Sequence of chain 1.A:
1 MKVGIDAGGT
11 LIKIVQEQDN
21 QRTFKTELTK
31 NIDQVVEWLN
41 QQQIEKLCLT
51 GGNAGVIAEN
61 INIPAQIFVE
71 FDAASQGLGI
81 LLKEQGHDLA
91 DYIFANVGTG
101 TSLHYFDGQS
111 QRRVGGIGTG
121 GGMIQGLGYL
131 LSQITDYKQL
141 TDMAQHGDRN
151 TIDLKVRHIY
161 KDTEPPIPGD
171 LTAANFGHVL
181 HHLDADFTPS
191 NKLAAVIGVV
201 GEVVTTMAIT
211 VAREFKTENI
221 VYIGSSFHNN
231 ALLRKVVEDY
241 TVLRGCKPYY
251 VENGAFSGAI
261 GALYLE

Binding-site contacts:
Ligand atom CAU contacts residue ARG113 of chain 1.A at 4.0 Å.
Ligand atom OAG contacts residue GLY100 of chain 1.A at 3.3 Å.
Ligand atom OAD contacts residue GLY116 of chain 1.A at 3.5 Å.
Ligand atom CAA contacts residue TYR240 of chain 1.B at 3.8 Å (hydrophobic).
Ligand atom CAP contacts residue GLU70 of chain 1.A at 3.5 Å.
Ligand atom CAK contacts residue LEU171 of chain 1.B at 3.8 Å (hydrophobic).
Ligand atom CAK contacts residue THR172 of chain 1.B at 4.0 Å.
Ligand atom CAN contacts residue THR101 of chain 1.A at 3.7 Å.
Ligand atom CAC contacts residue VAL156 of chain 1.B at 3.8 Å (hydrophobic).
Ligand atom CAA contacts residue THR172 of chain 1.B at 4.0 Å.
Ligand atom OAD contacts residue ILE117 of chain 1.A at 3.9 Å.
Ligand atom CAT contacts residue THR172 of chain 1.B at 3.7 Å.
Ligand atom NAR contacts residue THR101 of chain 1.A at 3.9 Å.
Ligand atom NAQ contacts residue THR172 of chain 1.B at 2.9 Å (h-bond).
Ligand atom OAE contacts residue THR101 of chain 1.A at 3.7 Å.
Ligand atom OAD contacts residue ARG113 of chain 1.A at 2.9 Å (salt-bridge).
Ligand atom CAJ contacts residue GLU202 of chain 1.B at 3.7 Å.
Ligand atom CAL contacts residue THR172 of chain 1.B at 3.9 Å.
Ligand atom CAM contacts residue THR172 of chain 1.B at 4.0 Å.
Ligand atom CAK contacts residue TYR240 of chain 1.B at 3.8 Å (hydrophobic).
Ligand atom CAT contacts residue ARG113 of chain 1.A at 3.6 Å.
Ligand atom CAN contacts residue THR172 of chain 1.B at 3.9 Å.
Ligand atom CAN contacts residue ALA173 of chain 1.B at 3.6 Å (hydrophobic).
Ligand atom CAB contacts residue PHE71 of chain 1.A at 3.6 Å (hydrophobic).
Ligand atom CAJ contacts residue TYR240 of chain 1.B at 3.7 Å (hydrophobic).
Ligand atom CAT contacts residue ILE117 of chain 1.A at 4.0 Å (hydrophobic).
Ligand atom CAO contacts residue ARG113 of chain 1.A at 3.7 Å.
Ligand atom OAE contacts residue ARG113 of chain 1.A at 2.9 Å (salt-bridge).
Ligand atom NAR contacts residue ALA173 of chain 1.B at 3.3 Å (h-bond).
Ligand atom CAU contacts residue THR101 of chain 1.A at 3.9 Å.
Ligand atom CAO contacts residue THR172 of chain 1.B at 3.4 Å.
Ligand atom CAA contacts residue GLU202 of chain 1.B at 3.6 Å.
Ligand atom CAM contacts residue TYR240 of chain 1.B at 3.8 Å (hydrophobic).
Ligand atom CAM contacts residue GLY116 of chain 1.A at 3.5 Å.
Ligand atom OAG contacts residue ALA173 of chain 1.B at 3.9 Å.
Ligand atom CAN contacts residue ILE117 of chain 1.A at 3.6 Å (hydrophobic).
Ligand atom CAN contacts residue ARG113 of chain 1.A at 4.0 Å.
Ligand atom CAT contacts residue GLY116 of chain 1.A at 3.9 Å.
Ligand atom OAE contacts residue SER102 of chain 1.A at 3.3 Å.
Ligand atom NAR contacts residue GLY100 of chain 1.A at 4.1 Å.

This protein binds this small molecule.
Small molecule (SMILES): CCCCCNC(=O)CCNC(=O)[C@H](O)C(C)(C)C

Sequence of chain 1.B:
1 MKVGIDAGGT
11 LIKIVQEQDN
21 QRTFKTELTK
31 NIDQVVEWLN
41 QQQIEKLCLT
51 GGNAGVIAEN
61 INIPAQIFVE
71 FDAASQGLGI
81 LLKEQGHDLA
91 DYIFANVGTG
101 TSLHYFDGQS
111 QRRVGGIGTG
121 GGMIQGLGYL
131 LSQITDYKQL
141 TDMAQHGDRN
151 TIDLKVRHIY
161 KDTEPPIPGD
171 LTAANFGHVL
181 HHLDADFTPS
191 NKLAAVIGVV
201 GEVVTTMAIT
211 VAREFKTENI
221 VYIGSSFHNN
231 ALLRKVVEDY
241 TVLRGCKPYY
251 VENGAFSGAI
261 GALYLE